Sequence of chain 1.G:
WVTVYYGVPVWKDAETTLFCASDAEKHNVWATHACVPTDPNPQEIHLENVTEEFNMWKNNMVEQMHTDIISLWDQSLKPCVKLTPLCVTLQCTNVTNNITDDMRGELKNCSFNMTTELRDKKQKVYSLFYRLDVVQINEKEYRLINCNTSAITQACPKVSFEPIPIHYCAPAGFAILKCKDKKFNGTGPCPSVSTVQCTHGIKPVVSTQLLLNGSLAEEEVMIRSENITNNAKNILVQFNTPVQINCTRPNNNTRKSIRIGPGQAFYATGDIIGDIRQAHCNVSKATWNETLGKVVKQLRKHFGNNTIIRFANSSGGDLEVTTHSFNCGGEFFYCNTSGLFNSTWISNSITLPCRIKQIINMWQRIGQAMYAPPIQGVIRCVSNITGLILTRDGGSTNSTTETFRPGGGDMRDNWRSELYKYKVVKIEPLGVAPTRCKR

Binding-site contacts:
Ligand atom N2 contacts residue ASN390 of chain 1.G at 2.7 Å (h-bond).
Ligand atom C6 contacts residue NAG2 of chain 1.HA at 3.3 Å.
Ligand atom N2 contacts residue NAG1 of chain 1.HA at 3.8 Å.
Ligand atom C5 contacts residue SER392 of chain 1.G at 3.3 Å.
Ligand atom O7 contacts residue NAG1 of chain 1.OB at 3.8 Å.
Ligand atom C1 contacts residue NAG1 of chain 1.HA at 3.4 Å.
Ligand atom C4 contacts residue NAG1 of chain 1.HA at 4.3 Å.
Ligand atom C8 contacts residue NAG1 of chain 1.HA at 3.9 Å.
Ligand atom C7 contacts residue ASN390 of chain 1.G at 3.8 Å.
Ligand atom C2 contacts residue ASN390 of chain 1.G at 2.4 Å.
Ligand atom C6 contacts residue NAG1 of chain 1.OB at 3.7 Å.
Ligand atom O5 contacts residue SER392 of chain 1.G at 3.1 Å (h-bond).
Ligand atom C1 contacts residue ASN390 of chain 1.G at 1.4 Å.
Ligand atom C8 contacts residue NAG1 of chain 1.OB at 3.6 Å.
Ligand atom C1 contacts residue SER392 of chain 1.G at 3.5 Å.
Ligand atom O7 contacts residue NAG1 of chain 1.HA at 3.0 Å (h-bond).
Ligand atom C8 contacts residue ARG422 of chain 1.G at 3.6 Å.
Ligand atom C5 contacts residue ASN390 of chain 1.G at 3.7 Å.
Ligand atom O3 contacts residue NAG1 of chain 1.HA at 4.5 Å.
Ligand atom C7 contacts residue NAG1 of chain 1.OB at 3.9 Å.
Ligand atom C4 contacts residue ASN390 of chain 1.G at 4.2 Å.
Ligand atom C2 contacts residue NAG1 of chain 1.HA at 3.9 Å.
Ligand atom O5 contacts residue ASN390 of chain 1.G at 2.4 Å (h-bond).
Ligand atom C3 contacts residue NAG1 of chain 1.HA at 3.7 Å.
Ligand atom C7 contacts residue NAG1 of chain 1.HA at 3.5 Å.
Ligand atom O6 contacts residue NAG2 of chain 1.HA at 3.1 Å (h-bond).
Ligand atom C6 contacts residue SER392 of chain 1.G at 3.7 Å.
Ligand atom C3 contacts residue ASN390 of chain 1.G at 3.7 Å.
Ligand atom O5 contacts residue NAG1 of chain 1.HA at 4.0 Å.
Ligand atom C5 contacts residue NAG1 of chain 1.HA at 3.8 Å.

A small-molecule ligand and the protein it binds are described below.
Small molecule (SMILES): CC(=O)N[C@H]1[C@H](O[C@H]2[C@H](O)[C@@H](NC(C)=O)CO[C@@H]2CO)O[C@H](CO)[C@@H](O)[C@@H]1O